The small molecule below binds the protein below.
Small molecule (SMILES): CC(=O)N[C@H]1[C@H](O[C@H]2[C@H](O[C@H]3O[C@@H](C)[C@@H](O)[C@@H](O)[C@@H]3O)[C@@H](NC(C)=O)CO[C@@H]2CO[C@@H]2O[C@@H](C)[C@@H](O)[C@@H](O)[C@@H]2O)O[C@H](CO)[C@@H](O)[C@@H]1O

Sequence of chain 1.E:
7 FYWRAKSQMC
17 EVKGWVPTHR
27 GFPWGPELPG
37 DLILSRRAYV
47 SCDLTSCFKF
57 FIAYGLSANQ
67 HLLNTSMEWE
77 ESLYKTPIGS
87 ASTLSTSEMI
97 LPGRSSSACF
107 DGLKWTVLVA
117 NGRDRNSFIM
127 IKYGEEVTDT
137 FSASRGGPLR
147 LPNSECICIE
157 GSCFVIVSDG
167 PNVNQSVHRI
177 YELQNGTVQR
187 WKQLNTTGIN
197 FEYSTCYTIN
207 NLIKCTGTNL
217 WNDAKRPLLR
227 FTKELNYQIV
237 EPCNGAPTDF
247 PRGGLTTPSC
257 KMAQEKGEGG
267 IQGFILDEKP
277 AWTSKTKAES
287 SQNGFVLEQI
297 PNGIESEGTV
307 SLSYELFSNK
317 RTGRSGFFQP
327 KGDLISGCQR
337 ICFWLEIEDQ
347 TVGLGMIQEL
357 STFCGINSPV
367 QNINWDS

Binding-site contacts:
Ligand atom O5 contacts residue ASN191 of chain 1.E at 2.4 Å (h-bond).
Ligand atom C1 contacts residue THR193 of chain 1.E at 3.9 Å.
Ligand atom C3 contacts residue ASN191 of chain 1.E at 3.6 Å.
Ligand atom C1 contacts residue ASN191 of chain 1.E at 1.4 Å.
Ligand atom C6 contacts residue ILE195 of chain 1.E at 3.8 Å (hydrophobic).
Ligand atom C3 contacts residue ILE235 of chain 1.E at 4.3 Å (hydrophobic).
Ligand atom C4 contacts residue ASN191 of chain 1.E at 4.1 Å.
Ligand atom C6 contacts residue THR193 of chain 1.E at 4.0 Å.
Ligand atom O5 contacts residue THR193 of chain 1.E at 3.8 Å.
Ligand atom O3 contacts residue ASN191 of chain 1.E at 4.5 Å.
Ligand atom O3 contacts residue ILE235 of chain 1.E at 3.5 Å (h-bond).
Ligand atom C5 contacts residue ASN191 of chain 1.E at 4.0 Å.
Ligand atom C2 contacts residue ASN191 of chain 1.E at 2.2 Å.
Ligand atom C6 contacts residue ASN191 of chain 1.E at 3.6 Å.
Ligand atom N2 contacts residue ASN191 of chain 1.E at 2.7 Å (h-bond).
Ligand atom C6 contacts residue THR193 of chain 1.E at 3.7 Å.
Ligand atom C5 contacts residue THR193 of chain 1.E at 4.2 Å.
Ligand atom C5 contacts residue THR193 of chain 1.E at 4.0 Å.
Ligand atom C5 contacts residue ASN191 of chain 1.E at 3.6 Å.
Ligand atom C7 contacts residue ASN191 of chain 1.E at 3.3 Å.
Ligand atom C6 contacts residue ILE235 of chain 1.E at 4.3 Å (hydrophobic).
Ligand atom O5 contacts residue THR193 of chain 1.E at 4.0 Å.
Ligand atom C4 contacts residue ASN191 of chain 1.E at 4.4 Å.
Ligand atom C4 contacts residue ILE235 of chain 1.E at 3.9 Å (hydrophobic).
Ligand atom O7 contacts residue ASN191 of chain 1.E at 3.6 Å.
Ligand atom C6 contacts residue THR192 of chain 1.E at 4.0 Å.
Ligand atom C8 contacts residue ASN191 of chain 1.E at 4.3 Å.
Ligand atom O4 contacts residue ILE235 of chain 1.E at 3.0 Å (h-bond).